Binding-site contacts:
Ligand atom N2 contacts residue ASN73 of chain 2.A at 2.7 Å (h-bond).
Ligand atom C5 contacts residue PHE112 of chain 2.A at 3.2 Å (hydrophobic).
Ligand atom C6 contacts residue ILE113 of chain 2.A at 3.8 Å (hydrophobic).
Ligand atom C6 contacts residue GLU111 of chain 2.A at 4.4 Å.
Ligand atom C1 contacts residue ASN73 of chain 2.A at 1.4 Å.
Ligand atom C8 contacts residue GLN72 of chain 2.A at 3.7 Å.
Ligand atom C5 contacts residue ASN73 of chain 2.A at 3.6 Å.
Ligand atom C4 contacts residue PHE112 of chain 2.A at 4.5 Å (hydrophobic).
Ligand atom C7 contacts residue ASN73 of chain 2.A at 2.8 Å.
Ligand atom O7 contacts residue GLN72 of chain 2.A at 4.4 Å.
Ligand atom O7 contacts residue ASN73 of chain 2.A at 2.8 Å (h-bond).
Ligand atom C2 contacts residue ASN73 of chain 2.A at 2.5 Å.
Ligand atom C3 contacts residue ASN73 of chain 2.A at 3.7 Å.
Ligand atom C8 contacts residue ASN73 of chain 2.A at 3.9 Å.
Ligand atom C6 contacts residue PHE112 of chain 2.A at 3.5 Å (hydrophobic).
Ligand atom O5 contacts residue ASN73 of chain 2.A at 2.5 Å (h-bond).
Ligand atom O5 contacts residue PHE112 of chain 2.A at 3.7 Å.
Ligand atom C1 contacts residue PHE112 of chain 2.A at 4.2 Å (hydrophobic).
Ligand atom O6 contacts residue GLU111 of chain 2.A at 4.0 Å.
Ligand atom C4 contacts residue ASN73 of chain 2.A at 4.2 Å.

Sequence of chain 2.A:
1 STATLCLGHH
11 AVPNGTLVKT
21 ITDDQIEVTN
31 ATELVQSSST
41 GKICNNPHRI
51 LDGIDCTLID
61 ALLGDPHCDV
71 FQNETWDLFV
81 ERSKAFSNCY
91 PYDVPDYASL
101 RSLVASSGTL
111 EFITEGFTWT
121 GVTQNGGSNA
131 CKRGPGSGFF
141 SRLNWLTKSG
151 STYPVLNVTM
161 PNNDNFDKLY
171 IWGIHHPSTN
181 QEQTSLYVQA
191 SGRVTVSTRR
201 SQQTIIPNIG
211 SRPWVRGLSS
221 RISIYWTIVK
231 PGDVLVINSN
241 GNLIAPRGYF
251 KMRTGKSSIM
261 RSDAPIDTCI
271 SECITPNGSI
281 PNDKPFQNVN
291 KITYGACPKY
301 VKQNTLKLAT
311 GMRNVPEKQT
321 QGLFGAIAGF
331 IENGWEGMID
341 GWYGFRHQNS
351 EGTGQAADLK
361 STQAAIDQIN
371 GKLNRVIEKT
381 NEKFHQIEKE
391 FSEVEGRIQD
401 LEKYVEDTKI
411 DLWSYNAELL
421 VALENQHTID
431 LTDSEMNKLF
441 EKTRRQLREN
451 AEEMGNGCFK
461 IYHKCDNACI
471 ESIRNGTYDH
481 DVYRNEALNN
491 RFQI

A protein and the small-molecule ligand that binds it are described below.
Small molecule (SMILES): CC(=O)N[C@@H]1[C@@H](O)[C@H](O)[C@@H](CO)O[C@H]1O